Sequence of chain 1.B:
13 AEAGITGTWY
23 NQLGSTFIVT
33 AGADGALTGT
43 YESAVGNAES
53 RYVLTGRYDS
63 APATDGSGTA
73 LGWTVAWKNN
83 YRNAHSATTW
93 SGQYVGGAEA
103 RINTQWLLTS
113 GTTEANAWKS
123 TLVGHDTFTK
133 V

Sequence of chain 4.A:
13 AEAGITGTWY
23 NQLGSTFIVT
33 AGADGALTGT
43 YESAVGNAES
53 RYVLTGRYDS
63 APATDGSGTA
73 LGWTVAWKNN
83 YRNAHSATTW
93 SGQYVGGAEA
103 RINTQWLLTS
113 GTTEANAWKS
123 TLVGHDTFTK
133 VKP

Binding-site contacts:
Ligand atom N1' contacts residue TRP79 of chain 4.A at 4.2 Å.
Ligand atom N1' contacts residue ACT1 of chain 4.C at 4.2 Å.
Ligand atom N2 contacts residue ASP128 of chain 4.A at 2.9 Å (salt-bridge).
Ligand atom N1' contacts residue SER45 of chain 4.A at 4.0 Å.
Ligand atom N1 contacts residue SER45 of chain 4.A at 2.7 Å (h-bond).
Ligand atom C1 contacts residue ASN23 of chain 4.A at 3.8 Å.
Ligand atom N2' contacts residue TRP92 of chain 4.A at 3.9 Å.
Ligand atom N1 contacts residue VAL47 of chain 4.A at 3.5 Å.
Ligand atom C1 contacts residue LEU25 of chain 4.A at 3.7 Å (hydrophobic).
Ligand atom C3 contacts residue ASP128 of chain 4.A at 3.7 Å.
Ligand atom N2 contacts residue TRP92 of chain 4.A at 3.8 Å.
Ligand atom N2 contacts residue LEU25 of chain 4.A at 3.9 Å.
Ligand atom C1' contacts residue TRP120 of chain 1.B at 4.0 Å (hydrophobic).
Ligand atom C2 contacts residue SER45 of chain 4.A at 3.7 Å.
Ligand atom C1 contacts residue SER27 of chain 4.A at 3.5 Å.
Ligand atom N1 contacts residue SER27 of chain 4.A at 3.8 Å.
Ligand atom C1' contacts residue TRP79 of chain 4.A at 4.2 Å (hydrophobic).
Ligand atom O1' contacts residue TRP79 of chain 4.A at 3.9 Å.
Ligand atom C1 contacts residue TYR43 of chain 4.A at 3.3 Å (hydrophobic).
Ligand atom N2 contacts residue TYR43 of chain 4.A at 3.5 Å (h-bond).
Ligand atom C1 contacts residue ASP128 of chain 4.A at 3.9 Å.
Ligand atom O1 contacts residue ASP128 of chain 4.A at 4.0 Å.
Ligand atom C3 contacts residue TRP108 of chain 4.A at 3.9 Å (hydrophobic).
Ligand atom O1 contacts residue SER45 of chain 4.A at 3.9 Å.
Ligand atom O1 contacts residue ASN23 of chain 4.A at 3.0 Å (h-bond).
Ligand atom C3 contacts residue LEU25 of chain 4.A at 4.0 Å (hydrophobic).
Ligand atom N1 contacts residue LEU25 of chain 4.A at 3.9 Å.
Ligand atom C2 contacts residue TRP120 of chain 1.B at 3.9 Å (hydrophobic).
Ligand atom O1 contacts residue SER27 of chain 4.A at 2.6 Å (h-bond).
Ligand atom O1 contacts residue LEU25 of chain 4.A at 4.0 Å.
Ligand atom N1' contacts residue TRP120 of chain 1.B at 3.6 Å.
Ligand atom N2 contacts residue ASN23 of chain 4.A at 3.9 Å.
Ligand atom C1 contacts residue SER45 of chain 4.A at 3.6 Å.
Ligand atom O1' contacts residue THR90 of chain 4.A at 2.9 Å (h-bond).
Ligand atom O1 contacts residue TYR43 of chain 4.A at 2.6 Å (h-bond).
Ligand atom C2 contacts residue LEU25 of chain 4.A at 4.0 Å (hydrophobic).
Ligand atom C2 contacts residue VAL47 of chain 4.A at 3.5 Å (hydrophobic).
Ligand atom O1' contacts residue LEU110 of chain 4.A at 3.6 Å.
Ligand atom C1' contacts residue THR90 of chain 4.A at 4.0 Å.
Ligand atom N2' contacts residue TRP108 of chain 4.A at 3.5 Å.

A small-molecule ligand and the protein it binds are described below.
Small molecule (SMILES): O=C1NC2NC(=O)NC2N1